This protein binds this small molecule.
Small molecule (SMILES): CCC(CC)O[C@@H]1C=C(C(=O)O)C[C@H](N)[C@H]1NC(C)=O

Binding-site contacts:
Ligand atom C91 contacts residue ILE152 of chain 1.G at 3.7 Å (hydrophobic).
Ligand atom O10 contacts residue ASP80 of chain 1.G at 3.1 Å.
Ligand atom C8 contacts residue GLU206 of chain 1.G at 3.3 Å.
Ligand atom C91 contacts residue ARG81 of chain 1.G at 3.9 Å.
Ligand atom C11 contacts residue ARG154 of chain 1.G at 3.5 Å.
Ligand atom O10 contacts residue ARG81 of chain 1.G at 3.0 Å (salt-bridge).
Ligand atom O1A contacts residue ARG223 of chain 1.G at 3.8 Å.
Ligand atom C6 contacts residue TYR340 of chain 1.G at 3.8 Å (hydrophobic).
Ligand atom C2 contacts residue TYR340 of chain 1.G at 3.0 Å (hydrophobic).
Ligand atom N4 contacts residue ASP80 of chain 1.G at 2.9 Å.
Ligand atom C7 contacts residue TYR340 of chain 1.G at 3.5 Å (hydrophobic).
Ligand atom O1A contacts residue ARG305 of chain 1.G at 3.3 Å (salt-bridge).
Ligand atom C3 contacts residue ARG47 of chain 1.G at 3.6 Å.
Ligand atom C10 contacts residue ARG81 of chain 1.G at 3.7 Å.
Ligand atom C4 contacts residue GLU48 of chain 1.G at 3.0 Å.
Ligand atom C11 contacts residue TRP108 of chain 1.G at 3.7 Å (hydrophobic).
Ligand atom C81 contacts residue ARG223 of chain 1.G at 4.0 Å.
Ligand atom C81 contacts residue GLU206 of chain 1.G at 3.2 Å.
Ligand atom O1B contacts residue TYR340 of chain 1.G at 3.2 Å (h-bond).
Ligand atom C1 contacts residue ARG305 of chain 1.G at 3.7 Å.
Ligand atom O1A contacts residue ARG47 of chain 1.G at 3.5 Å (salt-bridge).
Ligand atom C1 contacts residue ARG223 of chain 1.G at 3.2 Å.
Ligand atom O1B contacts residue ARG305 of chain 1.G at 3.2 Å (salt-bridge).
Ligand atom C7 contacts residue ARG223 of chain 1.G at 3.9 Å.
Ligand atom O1B contacts residue ARG223 of chain 1.G at 2.4 Å (salt-bridge).
Ligand atom C2 contacts residue ASP80 of chain 1.G at 3.9 Å.
Ligand atom C82 contacts residue ALA176 of chain 1.G at 3.5 Å (hydrophobic).
Ligand atom C4 contacts residue ASP80 of chain 1.G at 3.5 Å.
Ligand atom C2 contacts residue ARG223 of chain 1.G at 3.9 Å.
Ligand atom C3 contacts residue ASP80 of chain 1.G at 3.4 Å.
Ligand atom C6 contacts residue GLU207 of chain 1.G at 4.0 Å.
Ligand atom C4 contacts residue TYR340 of chain 1.G at 3.7 Å (hydrophobic).
Ligand atom N4 contacts residue GLU48 of chain 1.G at 2.3 Å (salt-bridge).
Ligand atom C5 contacts residue ASP80 of chain 1.G at 3.4 Å.
Ligand atom C82 contacts residue ASN225 of chain 1.G at 3.4 Å.
Ligand atom O1A contacts residue TYR340 of chain 1.G at 2.8 Å (h-bond).
Ligand atom C3 contacts residue GLU48 of chain 1.G at 3.2 Å.
Ligand atom C1 contacts residue TYR340 of chain 1.G at 2.8 Å (hydrophobic).
Ligand atom C3 contacts residue TYR340 of chain 1.G at 3.2 Å (hydrophobic).
Ligand atom C91 contacts residue ARG154 of chain 1.G at 3.4 Å.

Sequence of chain 1.G:
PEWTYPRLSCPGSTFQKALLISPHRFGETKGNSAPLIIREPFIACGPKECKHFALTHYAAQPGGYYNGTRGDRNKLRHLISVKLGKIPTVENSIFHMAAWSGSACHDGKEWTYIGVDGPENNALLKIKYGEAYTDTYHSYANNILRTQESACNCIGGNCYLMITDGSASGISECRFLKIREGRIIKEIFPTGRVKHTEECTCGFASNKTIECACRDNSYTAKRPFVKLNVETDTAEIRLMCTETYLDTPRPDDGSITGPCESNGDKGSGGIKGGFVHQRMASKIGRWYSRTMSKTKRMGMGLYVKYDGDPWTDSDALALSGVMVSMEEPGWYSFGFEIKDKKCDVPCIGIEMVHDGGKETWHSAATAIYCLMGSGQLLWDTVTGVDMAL